Sequence of chain 1.C:
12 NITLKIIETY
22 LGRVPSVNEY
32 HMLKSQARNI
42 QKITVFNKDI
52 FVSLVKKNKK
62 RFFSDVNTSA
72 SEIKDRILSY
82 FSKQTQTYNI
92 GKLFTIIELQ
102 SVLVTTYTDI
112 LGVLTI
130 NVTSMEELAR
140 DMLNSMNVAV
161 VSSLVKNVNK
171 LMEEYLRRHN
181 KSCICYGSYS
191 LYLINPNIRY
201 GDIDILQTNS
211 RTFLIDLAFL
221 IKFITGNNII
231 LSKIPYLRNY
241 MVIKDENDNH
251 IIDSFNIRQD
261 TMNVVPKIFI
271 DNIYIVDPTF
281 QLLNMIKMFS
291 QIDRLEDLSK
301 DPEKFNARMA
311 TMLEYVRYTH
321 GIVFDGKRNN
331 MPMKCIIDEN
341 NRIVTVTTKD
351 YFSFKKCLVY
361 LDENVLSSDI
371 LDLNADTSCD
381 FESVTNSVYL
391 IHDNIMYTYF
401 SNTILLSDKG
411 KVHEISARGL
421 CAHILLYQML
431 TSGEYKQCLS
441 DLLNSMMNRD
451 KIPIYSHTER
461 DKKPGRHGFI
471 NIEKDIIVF

Binding-site contacts:
Ligand atom N3 contacts residue PHE47 of chain 1.C at 3.6 Å.
Ligand atom OP2 contacts residue THR109 of chain 1.C at 3.1 Å.
Ligand atom O2 contacts residue LEU55 of chain 1.C at 3.5 Å.
Ligand atom N3 contacts residue LEU55 of chain 1.C at 3.3 Å.
Ligand atom C4 contacts residue ASN48 of chain 1.C at 3.7 Å.
Ligand atom O2' contacts residue PHE47 of chain 1.C at 3.4 Å.
Ligand atom O2 contacts residue GLY113 of chain 1.C at 3.2 Å.
Ligand atom C4 contacts residue ILE117 of chain 1.C at 3.6 Å (hydrophobic).
Ligand atom O4 contacts residue ILE51 of chain 1.C at 2.9 Å.
Ligand atom C5 contacts residue ILE117 of chain 1.C at 3.8 Å (hydrophobic).
Ligand atom C2' contacts residue THR109 of chain 1.C at 3.6 Å.
Ligand atom N4 contacts residue ILE117 of chain 1.C at 3.8 Å.
Ligand atom C6 contacts residue LEU55 of chain 1.C at 3.7 Å (hydrophobic).
Ligand atom C2 contacts residue ASN48 of chain 1.C at 3.5 Å.
Ligand atom O4 contacts residue ASN48 of chain 1.C at 3.6 Å.
Ligand atom O2' contacts residue THR109 of chain 1.C at 2.8 Å.
Ligand atom N3 contacts residue GLY113 of chain 1.C at 3.3 Å (h-bond).
Ligand atom N3 contacts residue ASN48 of chain 1.C at 2.8 Å (h-bond).
Ligand atom C5 contacts residue ILE51 of chain 1.C at 3.7 Å (hydrophobic).
Ligand atom C4 contacts residue ILE51 of chain 1.C at 3.2 Å (hydrophobic).
Ligand atom O4' contacts residue LEU55 of chain 1.C at 3.6 Å.
Ligand atom C2 contacts residue LEU55 of chain 1.C at 3.5 Å (hydrophobic).
Ligand atom P contacts residue THR109 of chain 1.C at 3.5 Å.
Ligand atom O2 contacts residue LYS43 of chain 1.C at 2.9 Å (salt-bridge).
Ligand atom C4 contacts residue THR116 of chain 1.C at 3.6 Å.
Ligand atom C5 contacts residue LEU55 of chain 1.C at 3.5 Å (hydrophobic).
Ligand atom N1 contacts residue LEU55 of chain 1.C at 3.6 Å.
Ligand atom O2 contacts residue ASN48 of chain 1.C at 2.6 Å (h-bond).
Ligand atom O4 contacts residue THR116 of chain 1.C at 2.7 Å (h-bond).
Ligand atom O4 contacts residue LYS58 of chain 1.C at 3.5 Å.
Ligand atom O4 contacts residue PHE52 of chain 1.C at 2.8 Å (h-bond).
Ligand atom O2 contacts residue PHE47 of chain 1.C at 3.7 Å.
Ligand atom N3 contacts residue THR116 of chain 1.C at 3.7 Å.
Ligand atom C4 contacts residue LEU55 of chain 1.C at 3.4 Å (hydrophobic).
Ligand atom C2 contacts residue PHE47 of chain 1.C at 3.6 Å (hydrophobic).
Ligand atom O4 contacts residue ILE117 of chain 1.C at 3.3 Å.
Ligand atom C5 contacts residue THR109 of chain 1.C at 3.8 Å.
Ligand atom N3 contacts residue ILE51 of chain 1.C at 3.4 Å.
Ligand atom O2 contacts residue THR109 of chain 1.C at 3.8 Å.
Ligand atom O3' contacts residue THR109 of chain 1.C at 2.9 Å.

A protein and the small-molecule ligand that binds it are described below.
Small molecule (SMILES): Nc1ccn([C@H]2C[C@H](O[P](=O)(O)OC[C@H]3O[C@@H](n4ccc(=O)[nH]c4=O)[C@H](O)[C@@H]3O[P](=O)(O)OC[C@H]3O[C@@H](n4ccc(=O)[nH]c4=O)[C@H](O)[C@@H]3O[P](=O)(O)OC[C@H]3O[C@@H](n4ccc(N)nc4=O)C[C@@H]3O)[C@@H](CO)O2)c(=O)n1